Binding-site contacts:
Ligand atom O5 contacts residue CYS11 of chain 1.B at 4.4 Å.
Ligand atom C6 contacts residue GLY92 of chain 1.B at 3.9 Å.
Ligand atom O4 contacts residue GLY92 of chain 1.B at 3.4 Å.
Ligand atom O6 contacts residue ARG94 of chain 1.B at 2.9 Å (salt-bridge).
Ligand atom C4 contacts residue ASN12 of chain 1.B at 4.0 Å.
Ligand atom O3 contacts residue GLU105 of chain 1.B at 4.5 Å.
Ligand atom C5 contacts residue ARG94 of chain 1.B at 3.9 Å.
Ligand atom C1 contacts residue ARG94 of chain 1.B at 3.5 Å.
Ligand atom C5 contacts residue GLY92 of chain 1.B at 4.4 Å.
Ligand atom O4 contacts residue GLU105 of chain 1.B at 2.9 Å (salt-bridge).
Ligand atom C6 contacts residue ARG94 of chain 1.B at 3.8 Å.
Ligand atom C5 contacts residue GLU105 of chain 1.B at 4.1 Å.
Ligand atom O6 contacts residue ALA93 of chain 1.B at 4.4 Å.
Ligand atom O6 contacts residue ALA10 of chain 1.B at 4.4 Å.
Ligand atom C5 contacts residue ALA10 of chain 1.B at 4.3 Å (hydrophobic).
Ligand atom C6 contacts residue ASN12 of chain 1.B at 4.3 Å.
Ligand atom O6 contacts residue GLU105 of chain 1.B at 2.9 Å (salt-bridge).
Ligand atom C6 contacts residue GLU105 of chain 1.B at 3.5 Å.
Ligand atom C4 contacts residue GLU105 of chain 1.B at 3.5 Å.
Ligand atom C6 contacts residue CYS11 of chain 1.B at 4.4 Å (hydrophobic).
Ligand atom C5 contacts residue ASN12 of chain 1.B at 3.8 Å.
Ligand atom O1 contacts residue CYS11 of chain 1.B at 3.1 Å (h-bond).
Ligand atom O3 contacts residue ASN12 of chain 1.B at 3.6 Å.
Ligand atom O2 contacts residue ARG94 of chain 1.B at 4.2 Å.
Ligand atom C6 contacts residue ALA10 of chain 1.B at 3.5 Å (hydrophobic).
Ligand atom C3 contacts residue ASN12 of chain 1.B at 3.5 Å.
Ligand atom O5 contacts residue ALA10 of chain 1.B at 4.2 Å.
Ligand atom O1 contacts residue ASN12 of chain 1.B at 4.1 Å.
Ligand atom C1 contacts residue CYS11 of chain 1.B at 4.3 Å (hydrophobic).
Ligand atom C5 contacts residue CYS11 of chain 1.B at 4.0 Å (hydrophobic).
Ligand atom O4 contacts residue ASN12 of chain 1.B at 3.4 Å (h-bond).
Ligand atom O5 contacts residue ARG94 of chain 1.B at 2.8 Å (salt-bridge).
Ligand atom C6 contacts residue ALA93 of chain 1.B at 3.8 Å (hydrophobic).

This protein binds this small molecule.
Small molecule (SMILES): OC[C@H]1O[C@H](O)[C@@H](O)[C@@H](O)[C@@H]1O

Sequence of chain 1.B:
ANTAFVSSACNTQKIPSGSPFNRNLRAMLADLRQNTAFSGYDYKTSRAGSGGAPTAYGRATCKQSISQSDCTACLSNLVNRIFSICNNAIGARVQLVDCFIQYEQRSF